Binding-site contacts:
Ligand atom O2 contacts residue ARG125 of chain 3.D at 3.9 Å.
Ligand atom C4 contacts residue SER17 of chain 4.H at 4.1 Å.
Ligand atom O4 contacts residue ARG125 of chain 3.D at 3.8 Å.
Ligand atom C1' contacts residue ARG125 of chain 3.D at 4.2 Å.
Ligand atom N3 contacts residue ASN16 of chain 4.H at 2.9 Å (h-bond).
Ligand atom O3' contacts residue ARG125 of chain 3.D at 4.1 Å.
Ligand atom C5 contacts residue ARG125 of chain 3.D at 3.5 Å.
Ligand atom C6 contacts residue ARG125 of chain 3.D at 3.5 Å.
Ligand atom C3' contacts residue ARG125 of chain 3.D at 3.3 Å.
Ligand atom OP3 contacts residue ARG125 of chain 3.D at 2.7 Å.
Ligand atom O2 contacts residue ASN16 of chain 4.H at 2.6 Å (h-bond).
Ligand atom OP2 contacts residue ILE23 of chain 4.H at 4.1 Å.
Ligand atom OP1 contacts residue ARG125 of chain 3.D at 3.0 Å (salt-bridge).
Ligand atom C5' contacts residue ARG125 of chain 3.D at 4.2 Å.
Ligand atom P contacts residue ARG125 of chain 3.D at 3.9 Å.
Ligand atom C4' contacts residue ARG125 of chain 3.D at 4.3 Å.
Ligand atom C5' contacts residue ARG131 of chain 3.D at 3.4 Å.
Ligand atom OP2 contacts residue SER77 of chain 3.D at 3.8 Å.
Ligand atom OP2 contacts residue ARG131 of chain 3.D at 3.7 Å.
Ligand atom OP2 contacts residue MET76 of chain 3.D at 4.4 Å.
Ligand atom O5' contacts residue ARG125 of chain 3.D at 3.2 Å (salt-bridge).
Ligand atom N1 contacts residue ARG125 of chain 3.D at 3.7 Å.
Ligand atom C4 contacts residue ARG125 of chain 3.D at 3.5 Å.
Ligand atom N3 contacts residue ARG125 of chain 3.D at 3.6 Å (salt-bridge).
Ligand atom C2 contacts residue ASN16 of chain 4.H at 3.1 Å.
Ligand atom O4 contacts residue THR21 of chain 4.H at 4.0 Å.
Ligand atom OP3 contacts residue ILE23 of chain 4.H at 4.3 Å.
Ligand atom O5' contacts residue ARG131 of chain 3.D at 2.8 Å (salt-bridge).
Ligand atom C5' contacts residue MET76 of chain 3.D at 4.1 Å (hydrophobic).
Ligand atom P contacts residue ARG131 of chain 3.D at 3.5 Å.
Ligand atom OP1 contacts residue ILE23 of chain 4.H at 3.6 Å.
Ligand atom OP3 contacts residue SER77 of chain 3.D at 4.1 Å.
Ligand atom N3 contacts residue SER17 of chain 4.H at 4.3 Å.
Ligand atom OP1 contacts residue ARG131 of chain 3.D at 3.3 Å (salt-bridge).
Ligand atom C2' contacts residue ARG125 of chain 3.D at 3.7 Å.
Ligand atom P contacts residue ILE23 of chain 4.H at 4.2 Å.
Ligand atom C5 contacts residue THR21 of chain 4.H at 4.3 Å.
Ligand atom C4 contacts residue ASN16 of chain 4.H at 4.1 Å.
Ligand atom C2 contacts residue ARG125 of chain 3.D at 3.8 Å.
Ligand atom O4 contacts residue SER17 of chain 4.H at 3.3 Å.

This small molecule binds to this protein.
Small molecule (SMILES): CO[P](=O)(O)O[C@H]1[C@@H](O)[C@H](n2ccc(=O)[nH]c2=O)O[C@@H]1COP(=O)(O)O

Sequence of chain 3.D:
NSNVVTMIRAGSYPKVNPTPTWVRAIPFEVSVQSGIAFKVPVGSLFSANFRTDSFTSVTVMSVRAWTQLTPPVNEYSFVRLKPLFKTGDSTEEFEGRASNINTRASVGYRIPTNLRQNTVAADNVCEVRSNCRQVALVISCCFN

Sequence of chain 4.H:
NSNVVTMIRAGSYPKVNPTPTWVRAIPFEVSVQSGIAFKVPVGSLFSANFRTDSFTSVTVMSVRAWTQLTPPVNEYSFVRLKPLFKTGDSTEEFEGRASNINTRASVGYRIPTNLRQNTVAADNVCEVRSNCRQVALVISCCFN